A small-molecule ligand and the protein it binds are described below.
Small molecule (SMILES): CC(C)C[C@H](NC(=O)[C@H](CCc1ccccc1)NC(=O)CN1CCOCC1)C(=O)N[C@@H](Cc1ccccc1)C(=O)N[C@@H](CC(C)C)[C@@H](O)[C@H](C)CO

Sequence of chain 1.Y:
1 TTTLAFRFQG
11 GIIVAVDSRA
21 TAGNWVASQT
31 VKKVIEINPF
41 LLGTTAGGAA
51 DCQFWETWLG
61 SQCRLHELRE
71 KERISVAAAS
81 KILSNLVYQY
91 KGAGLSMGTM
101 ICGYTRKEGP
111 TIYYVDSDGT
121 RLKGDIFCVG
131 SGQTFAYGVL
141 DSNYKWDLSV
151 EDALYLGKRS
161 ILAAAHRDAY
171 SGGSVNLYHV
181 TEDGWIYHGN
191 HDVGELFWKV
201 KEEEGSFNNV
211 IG

Binding-site contacts:
Ligand atom O60 contacts residue MES1 of chain 1.TA at 3.4 Å (h-bond).
Ligand atom C31 contacts residue GLY47 of chain 1.Y at 3.3 Å.
Ligand atom C11 contacts residue ASP126 of chain 1.Z at 3.4 Å.
Ligand atom O1 contacts residue HIS108 of chain 1.Z at 3.2 Å.
Ligand atom C43 contacts residue GLY47 of chain 1.Y at 3.4 Å.
Ligand atom C51 contacts residue THR1 of chain 1.Y at 1.5 Å.
Ligand atom O40 contacts residue ALA20 of chain 1.Y at 3.3 Å.
Ligand atom C59 contacts residue MES1 of chain 1.TA at 3.3 Å.
Ligand atom C58 contacts residue THR1 of chain 1.Y at 2.5 Å.
Ligand atom N22 contacts residue ASP126 of chain 1.Z at 3.3 Å (salt-bridge).
Ligand atom C12 contacts residue ASP126 of chain 1.Z at 3.1 Å.
Ligand atom C3 contacts residue HIS108 of chain 1.Z at 3.5 Å.
Ligand atom C58 contacts residue ARG19 of chain 1.Y at 3.2 Å.
Ligand atom O48 contacts residue THR1 of chain 1.Y at 2.3 Å (h-bond).
Ligand atom C5 contacts residue ALA22 of chain 1.Y at 3.5 Å (hydrophobic).
Ligand atom C24 contacts residue ALA49 of chain 1.Y at 3.7 Å (hydrophobic).
Ligand atom C46 contacts residue ALA49 of chain 1.Y at 3.6 Å (hydrophobic).
Ligand atom O48 contacts residue GLY47 of chain 1.Y at 3.1 Å (h-bond).
Ligand atom C43 contacts residue THR1 of chain 1.Y at 2.6 Å.
Ligand atom O9 contacts residue HIS108 of chain 1.Z at 3.4 Å (h-bond).
Ligand atom O40 contacts residue THR21 of chain 1.Y at 3.0 Å (h-bond).
Ligand atom O9 contacts residue PRO127 of chain 1.Z at 3.4 Å.
Ligand atom C42 contacts residue THR1 of chain 1.Y at 2.3 Å.
Ligand atom O60 contacts residue THR1 of chain 1.Y at 3.6 Å (h-bond).
Ligand atom N30 contacts residue THR21 of chain 1.Y at 2.9 Å (h-bond).
Ligand atom O48 contacts residue MES1 of chain 1.TA at 2.7 Å (h-bond).
Ligand atom C59 contacts residue THR1 of chain 1.Y at 2.4 Å.
Ligand atom C47 contacts residue THR1 of chain 1.Y at 1.4 Å.
Ligand atom C16 contacts residue ARG101 of chain 1.Z at 3.7 Å.
Ligand atom O29 contacts residue ALA49 of chain 1.Y at 2.9 Å (h-bond).
Ligand atom C58 contacts residue TYR170 of chain 1.Y at 3.1 Å (hydrophobic).
Ligand atom C45 contacts residue THR45 of chain 1.Y at 3.5 Å.
Ligand atom N41 contacts residue THR1 of chain 1.Y at 3.6 Å.
Ligand atom C51 contacts residue TYR170 of chain 1.Y at 3.5 Å (hydrophobic).
Ligand atom C27 contacts residue ALA27 of chain 1.Y at 3.2 Å (hydrophobic).
Ligand atom C23 contacts residue THR21 of chain 1.Y at 3.6 Å.
Ligand atom C39 contacts residue GLY47 of chain 1.Y at 3.5 Å.
Ligand atom N41 contacts residue GLY47 of chain 1.Y at 2.8 Å (h-bond).
Ligand atom C2 contacts residue HIS108 of chain 1.Z at 3.5 Å.
Ligand atom C38 contacts residue GLY47 of chain 1.Y at 3.7 Å.

Sequence of chain 1.Z:
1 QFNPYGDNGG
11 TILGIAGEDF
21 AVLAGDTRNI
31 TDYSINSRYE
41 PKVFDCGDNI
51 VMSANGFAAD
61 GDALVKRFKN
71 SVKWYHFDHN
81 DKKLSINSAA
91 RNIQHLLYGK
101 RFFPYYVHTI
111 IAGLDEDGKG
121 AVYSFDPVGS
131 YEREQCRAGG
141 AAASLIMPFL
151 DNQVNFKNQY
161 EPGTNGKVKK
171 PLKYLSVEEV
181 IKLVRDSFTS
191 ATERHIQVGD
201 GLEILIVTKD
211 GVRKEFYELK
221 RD